Sequence of chain 1.D:
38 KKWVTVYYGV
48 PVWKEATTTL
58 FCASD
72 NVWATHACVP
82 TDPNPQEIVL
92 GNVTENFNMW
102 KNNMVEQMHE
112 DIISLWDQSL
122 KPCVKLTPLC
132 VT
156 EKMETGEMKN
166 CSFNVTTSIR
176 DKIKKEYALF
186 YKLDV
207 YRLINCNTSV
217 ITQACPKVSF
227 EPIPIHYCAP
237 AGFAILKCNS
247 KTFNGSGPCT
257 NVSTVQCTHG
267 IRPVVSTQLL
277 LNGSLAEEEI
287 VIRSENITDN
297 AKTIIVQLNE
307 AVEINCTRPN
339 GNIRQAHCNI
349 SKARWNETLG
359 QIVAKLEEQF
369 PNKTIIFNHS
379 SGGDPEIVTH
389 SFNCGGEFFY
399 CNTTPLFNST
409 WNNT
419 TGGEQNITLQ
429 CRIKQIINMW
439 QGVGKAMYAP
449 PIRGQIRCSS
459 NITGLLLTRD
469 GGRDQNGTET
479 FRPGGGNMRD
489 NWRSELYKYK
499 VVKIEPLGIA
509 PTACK

A protein and the small-molecule ligand that binds it are described below.
Small molecule (SMILES): CC(=O)N[C@@H]1[C@@H](O)[C@H](O)[C@@H](CO)O[C@H]1O

Binding-site contacts:
Ligand atom C4 contacts residue ASN406 of chain 1.D at 4.3 Å.
Ligand atom O4 contacts residue GLY420 of chain 1.D at 3.6 Å.
Ligand atom C5 contacts residue ASN406 of chain 1.D at 3.8 Å.
Ligand atom C8 contacts residue ASN406 of chain 1.D at 4.3 Å.
Ligand atom N2 contacts residue ASN406 of chain 1.D at 2.8 Å (h-bond).
Ligand atom C1 contacts residue ASN406 of chain 1.D at 1.5 Å.
Ligand atom O4 contacts residue THR419 of chain 1.D at 3.8 Å.
Ligand atom C2 contacts residue ASN406 of chain 1.D at 2.4 Å.
Ligand atom O7 contacts residue ASN406 of chain 1.D at 3.3 Å (h-bond).
Ligand atom C3 contacts residue ASN406 of chain 1.D at 3.8 Å.
Ligand atom C7 contacts residue ASN406 of chain 1.D at 3.2 Å.
Ligand atom O5 contacts residue ASN406 of chain 1.D at 2.5 Å (h-bond).
Ligand atom O6 contacts residue PRO403 of chain 1.D at 2.8 Å (h-bond).
Ligand atom C6 contacts residue PRO403 of chain 1.D at 3.7 Å (hydrophobic).